Binding-site contacts:
Ligand atom C6 contacts residue LEU400 of chain 2.A at 3.5 Å (hydrophobic).
Ligand atom P2 contacts residue ASN402 of chain 2.A at 3.9 Å.
Ligand atom O5P contacts residue SER401 of chain 2.A at 3.7 Å.
Ligand atom O1P contacts residue LYS454 of chain 2.A at 2.7 Å (salt-bridge).
Ligand atom O6 contacts residue SER406 of chain 2.A at 3.5 Å (h-bond).
Ligand atom P2 contacts residue THR403 of chain 2.A at 3.5 Å.
Ligand atom C1 contacts residue VAL486 of chain 2.A at 3.7 Å (hydrophobic).
Ligand atom O4P contacts residue SER401 of chain 2.A at 2.6 Å (h-bond).
Ligand atom C3 contacts residue ALA482 of chain 2.A at 3.4 Å (hydrophobic).
Ligand atom C1 contacts residue GLY488 of chain 2.A at 3.8 Å.
Ligand atom O4P contacts residue THR403 of chain 2.A at 3.9 Å.
Ligand atom C6 contacts residue SER406 of chain 2.A at 3.9 Å.
Ligand atom O2 contacts residue ASN402 of chain 2.A at 3.6 Å.
Ligand atom O5P contacts residue ASN402 of chain 2.A at 2.7 Å (h-bond).
Ligand atom C4 contacts residue LEU400 of chain 2.A at 3.2 Å (hydrophobic).
Ligand atom O3P contacts residue LYS454 of chain 2.A at 3.9 Å.
Ligand atom C5 contacts residue TYR489 of chain 2.A at 3.8 Å (hydrophobic).
Ligand atom P1 contacts residue LYS454 of chain 2.A at 3.8 Å.
Ligand atom O2P contacts residue ARG457 of chain 2.A at 2.9 Å (salt-bridge).
Ligand atom O4P contacts residue SER406 of chain 2.A at 2.7 Å (h-bond).
Ligand atom O4 contacts residue PRO490 of chain 2.A at 3.5 Å.
Ligand atom C1 contacts residue ALA482 of chain 2.A at 3.6 Å (hydrophobic).
Ligand atom O5 contacts residue TYR489 of chain 2.A at 3.4 Å (h-bond).
Ligand atom O4 contacts residue LEU400 of chain 2.A at 2.7 Å (h-bond).
Ligand atom O3 contacts residue HIS481 of chain 2.A at 3.6 Å.
Ligand atom P2 contacts residue SER401 of chain 2.A at 3.7 Å.
Ligand atom O5P contacts residue THR403 of chain 2.A at 2.9 Å (h-bond).
Ligand atom P1 contacts residue ARG457 of chain 2.A at 3.8 Å.
Ligand atom O4P contacts residue ARG405 of chain 2.A at 3.7 Å.
Ligand atom O4 contacts residue HIS481 of chain 2.A at 3.4 Å.
Ligand atom O1 contacts residue GLY488 of chain 2.A at 2.9 Å (h-bond).
Ligand atom O1 contacts residue LYS487 of chain 2.A at 3.4 Å.
Ligand atom O3 contacts residue LYS454 of chain 2.A at 3.8 Å.
Ligand atom C5 contacts residue LEU400 of chain 2.A at 3.9 Å (hydrophobic).
Ligand atom O6P contacts residue THR403 of chain 2.A at 3.0 Å (h-bond).
Ligand atom P2 contacts residue SER406 of chain 2.A at 3.7 Å.
Ligand atom O3 contacts residue ALA482 of chain 2.A at 3.0 Å (h-bond).
Ligand atom O6P contacts residue ARG405 of chain 2.A at 3.6 Å.
Ligand atom O2P contacts residue ASN402 of chain 2.A at 2.9 Å (h-bond).
Ligand atom O1P contacts residue ARG457 of chain 2.A at 3.0 Å (salt-bridge).

Sequence of chain 2.A:
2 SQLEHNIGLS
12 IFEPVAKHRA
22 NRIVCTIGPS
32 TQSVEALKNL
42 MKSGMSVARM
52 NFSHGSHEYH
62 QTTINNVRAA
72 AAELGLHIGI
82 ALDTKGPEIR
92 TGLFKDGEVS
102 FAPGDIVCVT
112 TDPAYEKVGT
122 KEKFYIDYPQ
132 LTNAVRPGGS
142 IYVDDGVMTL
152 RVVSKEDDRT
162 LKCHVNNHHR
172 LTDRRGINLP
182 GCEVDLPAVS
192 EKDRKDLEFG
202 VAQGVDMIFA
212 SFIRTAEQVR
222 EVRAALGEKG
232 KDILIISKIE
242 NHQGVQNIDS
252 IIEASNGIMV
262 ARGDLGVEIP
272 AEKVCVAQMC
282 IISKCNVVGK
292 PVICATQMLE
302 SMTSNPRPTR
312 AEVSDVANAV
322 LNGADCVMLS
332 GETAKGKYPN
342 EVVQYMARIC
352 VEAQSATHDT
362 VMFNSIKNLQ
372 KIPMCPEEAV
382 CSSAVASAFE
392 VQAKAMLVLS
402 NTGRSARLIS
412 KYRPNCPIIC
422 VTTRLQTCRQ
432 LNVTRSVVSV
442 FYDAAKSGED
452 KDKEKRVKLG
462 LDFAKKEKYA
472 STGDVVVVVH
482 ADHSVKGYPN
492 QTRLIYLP

A protein and the small-molecule ligand that binds it are described below.
Small molecule (SMILES): O=P(O)(O)OC[C@H]1O[C@@](CO)(OP(=O)(O)O)[C@@H](O)[C@@H]1O